The small molecule below binds the protein below.
Small molecule (SMILES): CCCN(CCC)C(=O)c1cccc(C(=O)N[C@@H](Cc2ccccc2)[C@@H](N)C[C@@H](C)C(=O)Nc2ccc(F)cc2)c1

Binding-site contacts:
Ligand atom F1 contacts residue ILE129 of chain 1.C at 3.2 Å.
Ligand atom C31 contacts residue GLY233 of chain 1.C at 3.6 Å.
Ligand atom C9 contacts residue GLY14 of chain 1.C at 3.3 Å.
Ligand atom N4 contacts residue ASP35 of chain 1.C at 3.0 Å (salt-bridge).
Ligand atom C23 contacts residue ILE129 of chain 1.C at 3.6 Å (hydrophobic).
Ligand atom C28 contacts residue PHE111 of chain 1.C at 3.5 Å (hydrophobic).
Ligand atom C22 contacts residue PRO73 of chain 1.C at 3.1 Å (hydrophobic).
Ligand atom N4 contacts residue ASP231 of chain 1.C at 2.7 Å (salt-bridge).
Ligand atom O3 contacts residue THR75 of chain 1.C at 3.3 Å (h-bond).
Ligand atom N4 contacts residue THR234 of chain 1.C at 3.0 Å (h-bond).
Ligand atom F1 contacts residue ARG131 of chain 1.C at 3.2 Å.
Ligand atom C25 contacts residue GLY37 of chain 1.C at 3.3 Å.
Ligand atom C4 contacts residue GLY233 of chain 1.C at 3.6 Å.
Ligand atom C10 contacts residue GLN15 of chain 1.C at 3.5 Å.
Ligand atom C17 contacts residue ASP35 of chain 1.C at 3.4 Å.
Ligand atom C18 contacts residue ASP231 of chain 1.C at 3.4 Å.
Ligand atom C33 contacts residue GLN76 of chain 1.C at 3.6 Å.
Ligand atom C19 contacts residue GLY37 of chain 1.C at 3.6 Å.
Ligand atom C33 contacts residue TYR74 of chain 1.C at 3.6 Å (hydrophobic).
Ligand atom C17 contacts residue GLY233 of chain 1.C at 3.5 Å.
Ligand atom O1 contacts residue THR235 of chain 1.C at 2.8 Å (h-bond).
Ligand atom O3 contacts residue TYR74 of chain 1.C at 3.3 Å.
Ligand atom C21 contacts residue ASP231 of chain 1.C at 3.6 Å.
Ligand atom C19 contacts residue ASP231 of chain 1.C at 3.5 Å.
Ligand atom C16 contacts residue ASP231 of chain 1.C at 3.5 Å.
Ligand atom C25 contacts residue SER38 of chain 1.C at 3.7 Å.
Ligand atom C10 contacts residue GLY16 of chain 1.C at 3.7 Å.
Ligand atom O2 contacts residue THR75 of chain 1.C at 3.4 Å (h-bond).
Ligand atom O2 contacts residue TYR74 of chain 1.C at 3.4 Å.
Ligand atom N4 contacts residue GLY233 of chain 1.C at 2.9 Å (h-bond).
Ligand atom N3 contacts residue GLY37 of chain 1.C at 2.8 Å (h-bond).
Ligand atom O2 contacts residue GLN76 of chain 1.C at 3.0 Å (h-bond).
Ligand atom C24 contacts residue ILE129 of chain 1.C at 3.1 Å (hydrophobic).
Ligand atom C1 contacts residue GLN76 of chain 1.C at 3.3 Å.
Ligand atom C26 contacts residue GLY37 of chain 1.C at 3.5 Å.
Ligand atom N2 contacts residue GLY233 of chain 1.C at 3.1 Å (h-bond).
Ligand atom C28 contacts residue GLN76 of chain 1.C at 3.4 Å.
Ligand atom C14 contacts residue GLY16 of chain 1.C at 3.6 Å.
Ligand atom C27 contacts residue PRO73 of chain 1.C at 3.3 Å (hydrophobic).
Ligand atom C15 contacts residue TYR74 of chain 1.C at 3.6 Å (hydrophobic).

Sequence of chain 1.C:
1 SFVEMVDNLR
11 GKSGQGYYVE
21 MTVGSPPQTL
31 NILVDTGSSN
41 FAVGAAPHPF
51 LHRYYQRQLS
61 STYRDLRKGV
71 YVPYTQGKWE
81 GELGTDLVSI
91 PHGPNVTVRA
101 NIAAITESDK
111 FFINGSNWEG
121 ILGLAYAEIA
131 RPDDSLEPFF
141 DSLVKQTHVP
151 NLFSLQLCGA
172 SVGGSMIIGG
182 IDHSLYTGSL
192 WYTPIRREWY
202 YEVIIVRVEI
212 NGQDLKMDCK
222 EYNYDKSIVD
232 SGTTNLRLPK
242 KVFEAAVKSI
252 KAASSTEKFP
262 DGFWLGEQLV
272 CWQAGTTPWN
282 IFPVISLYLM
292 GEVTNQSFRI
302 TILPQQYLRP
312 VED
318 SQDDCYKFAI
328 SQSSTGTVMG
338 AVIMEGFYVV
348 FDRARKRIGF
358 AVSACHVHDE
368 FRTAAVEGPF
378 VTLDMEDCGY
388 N